Sequence of chain 5.D:
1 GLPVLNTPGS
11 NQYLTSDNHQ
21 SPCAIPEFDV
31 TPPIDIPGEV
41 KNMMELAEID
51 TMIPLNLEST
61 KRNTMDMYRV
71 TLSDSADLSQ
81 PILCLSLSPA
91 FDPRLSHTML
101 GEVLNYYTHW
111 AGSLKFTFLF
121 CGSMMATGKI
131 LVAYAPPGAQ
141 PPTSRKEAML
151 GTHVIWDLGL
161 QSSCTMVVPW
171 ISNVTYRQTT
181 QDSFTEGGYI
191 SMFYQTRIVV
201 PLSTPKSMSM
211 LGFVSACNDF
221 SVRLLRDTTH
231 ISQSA

Sequence of chain 1.D:
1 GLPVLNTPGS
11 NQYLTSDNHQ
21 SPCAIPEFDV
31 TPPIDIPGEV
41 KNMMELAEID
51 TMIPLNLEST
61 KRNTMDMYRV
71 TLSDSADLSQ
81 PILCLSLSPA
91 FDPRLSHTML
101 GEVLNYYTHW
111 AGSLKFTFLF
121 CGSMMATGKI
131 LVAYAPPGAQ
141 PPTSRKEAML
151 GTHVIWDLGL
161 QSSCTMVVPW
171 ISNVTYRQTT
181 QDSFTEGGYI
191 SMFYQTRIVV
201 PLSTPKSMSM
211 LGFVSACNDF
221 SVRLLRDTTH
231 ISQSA

The protein below binds the small molecule below.
Small molecule (SMILES): CCOC(=O)c1ccc(OCCCCC2CCN(c3ccc(C)nn3)CC2)cc1

Binding-site contacts:
Ligand atom C10 contacts residue TYR157 of chain 5.B at 3.6 Å (hydrophobic).
Ligand atom C7 contacts residue PHE132 of chain 5.B at 3.6 Å (hydrophobic).
Ligand atom C11 contacts residue VAL194 of chain 5.B at 3.7 Å (hydrophobic).
Ligand atom N3 contacts residue ILE192 of chain 5.B at 3.8 Å.
Ligand atom C23 contacts residue PHE236 of chain 5.B at 3.5 Å (hydrophobic).
Ligand atom C1 contacts residue ILE181 of chain 5.B at 3.4 Å (hydrophobic).
Ligand atom C9 contacts residue ILE108 of chain 5.B at 3.5 Å (hydrophobic).
Ligand atom C4 contacts residue ALA24 of chain 5.D at 3.8 Å (hydrophobic).
Ligand atom C22 contacts residue TYR203 of chain 5.B at 3.5 Å (hydrophobic).
Ligand atom C22 contacts residue PHE236 of chain 5.B at 3.9 Å (hydrophobic).
Ligand atom C8 contacts residue PHE132 of chain 5.B at 3.4 Å (hydrophobic).
Ligand atom C19 contacts residue TYR110 of chain 5.B at 3.7 Å (hydrophobic).
Ligand atom C3 contacts residue PRO179 of chain 5.B at 3.7 Å (hydrophobic).
Ligand atom C1 contacts residue ILE155 of chain 5.B at 3.7 Å (hydrophobic).
Ligand atom C3 contacts residue ALA24 of chain 5.D at 3.7 Å (hydrophobic).
Ligand atom C12 contacts residue PHE236 of chain 5.B at 3.8 Å (hydrophobic).
Ligand atom C20 contacts residue PHE236 of chain 5.B at 3.2 Å (hydrophobic).
Ligand atom C10 contacts residue VAL194 of chain 5.B at 3.7 Å (hydrophobic).
Ligand atom C14 contacts residue PHE236 of chain 5.B at 3.9 Å (hydrophobic).
Ligand atom O24 contacts residue PHE236 of chain 5.B at 3.7 Å.
Ligand atom C21 contacts residue TYR203 of chain 5.B at 3.8 Å (hydrophobic).
Ligand atom C21 contacts residue PHE236 of chain 5.B at 3.4 Å (hydrophobic).
Ligand atom C14 contacts residue VAL197 of chain 5.B at 3.6 Å (hydrophobic).
Ligand atom C3 contacts residue TYR157 of chain 5.B at 3.5 Å (hydrophobic).
Ligand atom C27 contacts residue THR109 of chain 5.B at 3.5 Å.
Ligand atom N4 contacts residue LEU239 of chain 5.B at 3.8 Å.
Ligand atom C8 contacts residue ILE108 of chain 5.B at 3.8 Å (hydrophobic).
Ligand atom O25 contacts residue TYR110 of chain 5.B at 3.0 Å.
Ligand atom C9 contacts residue TYR157 of chain 5.B at 3.8 Å (hydrophobic).
Ligand atom C1 contacts residue PRO179 of chain 5.B at 3.9 Å (hydrophobic).
Ligand atom C13 contacts residue VAL197 of chain 5.B at 3.6 Å (hydrophobic).
Ligand atom O24 contacts residue TYR110 of chain 5.B at 3.9 Å.
Ligand atom C11 contacts residue TYR157 of chain 5.B at 3.6 Å (hydrophobic).
Ligand atom C4 contacts residue TYR157 of chain 5.B at 3.4 Å (hydrophobic).
Ligand atom C26 contacts residue THR109 of chain 5.B at 3.7 Å.
Ligand atom C19 contacts residue PHE236 of chain 5.B at 3.5 Å (hydrophobic).
Ligand atom N6 contacts residue VAL194 of chain 5.B at 3.7 Å.
Ligand atom C20 contacts residue TYR110 of chain 5.B at 3.5 Å (hydrophobic).
Ligand atom N4 contacts residue ILE192 of chain 5.B at 3.6 Å.
Ligand atom C23 contacts residue TYR110 of chain 5.B at 3.3 Å (hydrophobic).

Sequence of chain 5.B:
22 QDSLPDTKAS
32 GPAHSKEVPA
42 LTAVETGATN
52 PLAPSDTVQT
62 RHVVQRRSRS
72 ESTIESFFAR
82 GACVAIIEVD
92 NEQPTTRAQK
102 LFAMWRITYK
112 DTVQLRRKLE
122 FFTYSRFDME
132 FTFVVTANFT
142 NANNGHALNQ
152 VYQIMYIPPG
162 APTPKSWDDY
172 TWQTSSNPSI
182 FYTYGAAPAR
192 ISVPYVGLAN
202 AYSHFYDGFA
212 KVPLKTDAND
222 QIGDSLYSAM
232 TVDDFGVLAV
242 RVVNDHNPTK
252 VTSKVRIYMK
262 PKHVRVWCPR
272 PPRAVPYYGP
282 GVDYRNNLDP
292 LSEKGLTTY